Sequence of chain 1.E:
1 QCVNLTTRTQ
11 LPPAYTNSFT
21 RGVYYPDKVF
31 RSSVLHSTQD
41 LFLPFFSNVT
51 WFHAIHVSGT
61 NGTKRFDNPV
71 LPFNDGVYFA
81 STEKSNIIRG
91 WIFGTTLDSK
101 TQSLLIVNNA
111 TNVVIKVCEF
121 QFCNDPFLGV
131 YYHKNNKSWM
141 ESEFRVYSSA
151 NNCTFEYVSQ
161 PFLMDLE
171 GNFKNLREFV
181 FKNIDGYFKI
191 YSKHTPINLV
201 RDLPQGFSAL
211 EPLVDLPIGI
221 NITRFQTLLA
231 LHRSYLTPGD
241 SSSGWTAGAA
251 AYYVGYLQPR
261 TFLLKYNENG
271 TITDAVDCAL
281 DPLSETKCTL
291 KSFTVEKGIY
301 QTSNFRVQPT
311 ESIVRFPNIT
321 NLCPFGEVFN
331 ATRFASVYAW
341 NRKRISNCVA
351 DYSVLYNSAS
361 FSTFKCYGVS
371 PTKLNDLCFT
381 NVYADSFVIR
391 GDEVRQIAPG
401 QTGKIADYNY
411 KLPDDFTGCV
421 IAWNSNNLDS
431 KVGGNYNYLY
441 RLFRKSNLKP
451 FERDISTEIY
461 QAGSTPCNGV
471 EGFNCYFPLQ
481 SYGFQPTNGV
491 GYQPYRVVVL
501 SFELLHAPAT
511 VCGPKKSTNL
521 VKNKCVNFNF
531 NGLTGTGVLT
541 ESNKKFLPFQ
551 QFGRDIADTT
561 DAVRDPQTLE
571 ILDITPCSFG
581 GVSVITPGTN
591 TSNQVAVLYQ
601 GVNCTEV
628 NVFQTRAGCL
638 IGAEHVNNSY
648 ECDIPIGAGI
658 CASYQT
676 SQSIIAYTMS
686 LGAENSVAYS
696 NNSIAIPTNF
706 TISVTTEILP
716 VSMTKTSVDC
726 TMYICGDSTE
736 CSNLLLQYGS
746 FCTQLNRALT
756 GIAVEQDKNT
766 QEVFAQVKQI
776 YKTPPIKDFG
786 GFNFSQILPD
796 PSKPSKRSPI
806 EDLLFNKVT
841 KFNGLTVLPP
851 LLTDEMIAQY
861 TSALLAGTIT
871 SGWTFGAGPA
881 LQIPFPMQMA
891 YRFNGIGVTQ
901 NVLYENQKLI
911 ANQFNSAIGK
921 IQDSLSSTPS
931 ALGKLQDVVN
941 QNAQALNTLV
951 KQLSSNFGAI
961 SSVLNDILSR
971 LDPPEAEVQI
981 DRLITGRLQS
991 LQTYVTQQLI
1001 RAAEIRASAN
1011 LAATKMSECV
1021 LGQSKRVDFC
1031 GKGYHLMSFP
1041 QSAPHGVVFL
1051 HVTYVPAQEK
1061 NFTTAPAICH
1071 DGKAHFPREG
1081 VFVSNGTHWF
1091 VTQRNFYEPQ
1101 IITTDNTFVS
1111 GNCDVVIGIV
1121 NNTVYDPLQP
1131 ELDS

This small molecule binds to this protein.
Small molecule (SMILES): CC(=O)N[C@H]1[C@H](O[C@H]2[C@H](O)[C@@H](NC(C)=O)CO[C@@H]2CO)O[C@H](CO)[C@@H](O)[C@@H]1O

Binding-site contacts:
Ligand atom C3 contacts residue THR1087 of chain 1.E at 4.3 Å.
Ligand atom C7 contacts residue THR1087 of chain 1.E at 4.2 Å.
Ligand atom C6 contacts residue HIS1088 of chain 1.E at 3.1 Å.
Ligand atom C7 contacts residue HIS1088 of chain 1.E at 3.5 Å.
Ligand atom C2 contacts residue ASN1085 of chain 1.E at 2.5 Å.
Ligand atom C8 contacts residue THR1087 of chain 1.E at 3.6 Å.
Ligand atom C3 contacts residue HIS1088 of chain 1.E at 3.9 Å.
Ligand atom C5 contacts residue HIS1088 of chain 1.E at 2.6 Å.
Ligand atom C6 contacts residue PHE1090 of chain 1.E at 4.0 Å (hydrophobic).
Ligand atom C2 contacts residue HIS1088 of chain 1.E at 4.4 Å.
Ligand atom N2 contacts residue THR1087 of chain 1.E at 3.8 Å.
Ligand atom N2 contacts residue ASN1085 of chain 1.E at 3.0 Å (h-bond).
Ligand atom C1 contacts residue THR1087 of chain 1.E at 4.2 Å.
Ligand atom O5 contacts residue PHE1090 of chain 1.E at 3.9 Å.
Ligand atom C8 contacts residue ASN1085 of chain 1.E at 3.8 Å.
Ligand atom O4 contacts residue HIS1088 of chain 1.E at 3.5 Å (h-bond).
Ligand atom O7 contacts residue ASN1085 of chain 1.E at 3.7 Å.
Ligand atom C3 contacts residue ASN1085 of chain 1.E at 3.8 Å.
Ligand atom O5 contacts residue HIS1088 of chain 1.E at 3.6 Å.
Ligand atom C1 contacts residue HIS1088 of chain 1.E at 3.8 Å.
Ligand atom C4 contacts residue ASN1085 of chain 1.E at 4.2 Å.
Ligand atom C8 contacts residue HIS1088 of chain 1.E at 3.8 Å.
Ligand atom C5 contacts residue PHE1090 of chain 1.E at 4.4 Å (hydrophobic).
Ligand atom C7 contacts residue ASN1085 of chain 1.E at 3.6 Å.
Ligand atom O5 contacts residue ASN1085 of chain 1.E at 2.3 Å (h-bond).
Ligand atom N2 contacts residue HIS1088 of chain 1.E at 4.0 Å.
Ligand atom O7 contacts residue HIS1088 of chain 1.E at 3.3 Å (h-bond).
Ligand atom C5 contacts residue ASN1085 of chain 1.E at 3.6 Å.
Ligand atom O6 contacts residue PHE1090 of chain 1.E at 4.2 Å.
Ligand atom C1 contacts residue ASN1085 of chain 1.E at 1.4 Å.
Ligand atom C2 contacts residue THR1087 of chain 1.E at 4.3 Å.
Ligand atom C4 contacts residue HIS1088 of chain 1.E at 3.5 Å.